Binding-site contacts:
Ligand atom C2 contacts residue ARG125 of chain 1.N at 3.8 Å.
Ligand atom P contacts residue ILE23 of chain 4.C at 4.2 Å.
Ligand atom O4 contacts residue ASN16 of chain 4.C at 4.4 Å.
Ligand atom C4' contacts residue ARG125 of chain 1.N at 4.4 Å.
Ligand atom C5' contacts residue ARG125 of chain 1.N at 4.3 Å.
Ligand atom P contacts residue ARG125 of chain 1.N at 4.0 Å.
Ligand atom C5' contacts residue ARG131 of chain 1.N at 3.4 Å.
Ligand atom O4 contacts residue SER17 of chain 4.C at 3.1 Å.
Ligand atom N3 contacts residue ASN16 of chain 4.C at 2.8 Å (h-bond).
Ligand atom N1 contacts residue ASN16 of chain 4.C at 4.3 Å.
Ligand atom OP3 contacts residue SER77 of chain 1.N at 4.3 Å.
Ligand atom OP2 contacts residue ILE23 of chain 4.C at 4.1 Å.
Ligand atom O4 contacts residue ARG125 of chain 1.N at 3.8 Å.
Ligand atom C6 contacts residue ARG125 of chain 1.N at 3.5 Å.
Ligand atom OP2 contacts residue ARG131 of chain 1.N at 3.8 Å.
Ligand atom O5' contacts residue ARG131 of chain 1.N at 2.9 Å (salt-bridge).
Ligand atom C1' contacts residue ARG125 of chain 1.N at 4.3 Å.
Ligand atom N3 contacts residue SER17 of chain 4.C at 4.2 Å.
Ligand atom C2 contacts residue ASN16 of chain 4.C at 3.0 Å.
Ligand atom OP2 contacts residue SER77 of chain 1.N at 4.0 Å.
Ligand atom C4 contacts residue ARG125 of chain 1.N at 3.5 Å.
Ligand atom OP1 contacts residue ARG131 of chain 1.N at 3.5 Å (salt-bridge).
Ligand atom N3 contacts residue ARG125 of chain 1.N at 3.6 Å.
Ligand atom OP3 contacts residue ILE23 of chain 4.C at 4.3 Å.
Ligand atom C5 contacts residue ARG125 of chain 1.N at 3.5 Å.
Ligand atom O5' contacts residue ARG125 of chain 1.N at 3.2 Å (salt-bridge).
Ligand atom N1 contacts residue ARG125 of chain 1.N at 3.7 Å.
Ligand atom O2 contacts residue ARG125 of chain 1.N at 3.9 Å.
Ligand atom P contacts residue ARG131 of chain 1.N at 3.6 Å.
Ligand atom O2 contacts residue ASN16 of chain 4.C at 2.5 Å (h-bond).
Ligand atom OP3 contacts residue ARG125 of chain 1.N at 2.8 Å.
Ligand atom O3' contacts residue ARG125 of chain 1.N at 4.2 Å.
Ligand atom C2' contacts residue ARG125 of chain 1.N at 3.7 Å.
Ligand atom C5' contacts residue MET76 of chain 1.N at 4.3 Å (hydrophobic).
Ligand atom C4 contacts residue ASN16 of chain 4.C at 4.0 Å.
Ligand atom C4 contacts residue SER17 of chain 4.C at 4.0 Å.
Ligand atom OP1 contacts residue ARG125 of chain 1.N at 3.0 Å (salt-bridge).
Ligand atom O4 contacts residue THR21 of chain 4.C at 4.1 Å.
Ligand atom C3' contacts residue ARG125 of chain 1.N at 3.4 Å.
Ligand atom OP1 contacts residue ILE23 of chain 4.C at 3.7 Å.

Sequence of chain 4.C:
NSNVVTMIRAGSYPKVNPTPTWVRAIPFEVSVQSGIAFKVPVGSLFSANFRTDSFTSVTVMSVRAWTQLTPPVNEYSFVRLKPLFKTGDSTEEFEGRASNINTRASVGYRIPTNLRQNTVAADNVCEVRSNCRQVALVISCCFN

A small-molecule ligand and the protein it binds are described below.
Small molecule (SMILES): CO[P](=O)(O)O[C@H]1[C@@H](O)[C@H](n2ccc(=O)[nH]c2=O)O[C@@H]1COP(=O)(O)O

Sequence of chain 1.N:
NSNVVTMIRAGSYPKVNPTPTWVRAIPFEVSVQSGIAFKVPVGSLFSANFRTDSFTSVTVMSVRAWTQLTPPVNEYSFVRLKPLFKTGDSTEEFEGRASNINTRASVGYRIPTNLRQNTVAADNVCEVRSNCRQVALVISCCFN